This small molecule binds to this protein.
Small molecule (SMILES): CC(C)C[C@H](NC(=O)[C@@H](O)[C@@H](O)[C@@H](N)CC(N)=O)[C@@H]1Cc2cccc(O)c2C(=O)O1

Sequence of chain 1.B:
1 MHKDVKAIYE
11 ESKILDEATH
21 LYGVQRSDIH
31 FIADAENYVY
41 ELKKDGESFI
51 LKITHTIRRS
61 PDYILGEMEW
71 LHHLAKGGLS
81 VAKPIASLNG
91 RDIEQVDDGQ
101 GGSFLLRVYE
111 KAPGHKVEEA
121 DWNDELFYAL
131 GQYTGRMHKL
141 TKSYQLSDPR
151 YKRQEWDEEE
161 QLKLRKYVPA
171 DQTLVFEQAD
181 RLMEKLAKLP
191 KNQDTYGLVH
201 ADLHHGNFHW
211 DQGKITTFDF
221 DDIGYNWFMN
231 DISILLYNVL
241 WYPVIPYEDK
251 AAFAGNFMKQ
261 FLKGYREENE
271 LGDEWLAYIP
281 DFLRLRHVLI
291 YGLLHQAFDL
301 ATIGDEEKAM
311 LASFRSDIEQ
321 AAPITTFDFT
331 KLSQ

Binding-site contacts:
Ligand atom NAC contacts residue GLN161 of chain 1.B at 2.9 Å (h-bond).
Ligand atom NAC contacts residue GLU159 of chain 1.B at 3.1 Å (salt-bridge).
Ligand atom OAI contacts residue ASP202 of chain 1.B at 2.6 Å (salt-bridge).
Ligand atom NAQ contacts residue ANP1 of chain 1.Q at 3.4 Å (h-bond).
Ligand atom CAX contacts residue HIS204 of chain 1.B at 3.5 Å.
Ligand atom CAK contacts residue HIS204 of chain 1.B at 3.6 Å.
Ligand atom CAK contacts residue HIS205 of chain 1.B at 3.6 Å.
Ligand atom NAD contacts residue ASP222 of chain 1.B at 2.9 Å (salt-bridge).
Ligand atom CAK contacts residue ASN238 of chain 1.B at 3.5 Å.
Ligand atom OAF contacts residue ILE290 of chain 1.B at 3.4 Å.
Ligand atom OAJ contacts residue ARG286 of chain 1.B at 3.8 Å.
Ligand atom OAR contacts residue ANP1 of chain 1.Q at 3.8 Å.
Ligand atom CAZ contacts residue GLU36 of chain 1.B at 3.8 Å.
Ligand atom CAL contacts residue HIS205 of chain 1.B at 3.6 Å.
Ligand atom CAM contacts residue TYR242 of chain 1.B at 3.7 Å (hydrophobic).
Ligand atom OAH contacts residue HIS204 of chain 1.B at 3.6 Å.
Ligand atom CAU contacts residue HIS204 of chain 1.B at 3.5 Å.
Ligand atom CAS contacts residue GLN161 of chain 1.B at 3.5 Å.
Ligand atom CBD contacts residue TYR242 of chain 1.B at 3.7 Å (hydrophobic).
Ligand atom NAC contacts residue ASP222 of chain 1.B at 3.6 Å (salt-bridge).
Ligand atom OAE contacts residue ASP222 of chain 1.B at 3.0 Å.
Ligand atom CBB contacts residue LEU293 of chain 1.B at 3.7 Å (hydrophobic).
Ligand atom NAD contacts residue ASP202 of chain 1.B at 3.6 Å (salt-bridge).
Ligand atom OAJ contacts residue LEU293 of chain 1.B at 3.7 Å.
Ligand atom CAS contacts residue ASP222 of chain 1.B at 3.5 Å.
Ligand atom CAN contacts residue GLN161 of chain 1.B at 3.2 Å.
Ligand atom CAK contacts residue TYR242 of chain 1.B at 3.6 Å (hydrophobic).
Ligand atom NAD contacts residue GLU36 of chain 1.B at 3.0 Å (salt-bridge).
Ligand atom CAN contacts residue GLU36 of chain 1.B at 3.4 Å.
Ligand atom CAL contacts residue HIS204 of chain 1.B at 3.6 Å.
Ligand atom NAD contacts residue ANP1 of chain 1.Q at 3.4 Å (h-bond).
Ligand atom CAM contacts residue ASN238 of chain 1.B at 3.6 Å.
Ligand atom OAI contacts residue ANP1 of chain 1.Q at 3.0 Å (h-bond).
Ligand atom OAJ contacts residue ILE290 of chain 1.B at 3.3 Å.
Ligand atom CBA contacts residue ASP202 of chain 1.B at 3.3 Å.
Ligand atom OAH contacts residue GLY206 of chain 1.B at 3.5 Å (h-bond).
Ligand atom OAG contacts residue HIS204 of chain 1.B at 3.4 Å.
Ligand atom CAV contacts residue HIS204 of chain 1.B at 3.4 Å.
Ligand atom CAW contacts residue HIS204 of chain 1.B at 3.7 Å.
Ligand atom OAF contacts residue TRP241 of chain 1.B at 3.3 Å.

Sequence of chain 1.A:
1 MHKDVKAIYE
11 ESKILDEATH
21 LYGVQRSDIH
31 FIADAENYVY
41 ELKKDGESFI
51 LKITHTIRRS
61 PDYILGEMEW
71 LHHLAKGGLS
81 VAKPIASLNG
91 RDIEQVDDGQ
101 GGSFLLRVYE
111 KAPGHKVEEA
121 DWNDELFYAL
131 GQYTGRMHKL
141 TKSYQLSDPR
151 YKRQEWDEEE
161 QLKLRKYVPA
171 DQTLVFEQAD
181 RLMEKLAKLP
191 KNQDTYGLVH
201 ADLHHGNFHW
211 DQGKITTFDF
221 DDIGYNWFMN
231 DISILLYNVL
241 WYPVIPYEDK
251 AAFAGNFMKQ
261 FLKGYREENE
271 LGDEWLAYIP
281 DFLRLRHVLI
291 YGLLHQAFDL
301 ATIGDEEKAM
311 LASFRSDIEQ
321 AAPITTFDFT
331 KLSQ